This small molecule binds to this protein.
Small molecule (SMILES): O=c1ccn([C@@H]2O[C@H](CO[P](=O)(O)O[P](=O)(O)O[C@H]3O[C@H](CO)[C@H](O)[C@H](O)[C@H]3O)[C@@H](O)[C@H]2O)c(=O)[nH]1

Binding-site contacts:
Ligand atom C2D contacts residue ASN162 of chain 1.C at 3.6 Å.
Ligand atom O5' contacts residue LYS326 of chain 1.C at 2.5 Å (salt-bridge).
Ligand atom N3 contacts residue PHE157 of chain 1.C at 3.7 Å.
Ligand atom O4D contacts residue ARG181 of chain 1.C at 3.6 Å.
Ligand atom O3' contacts residue ARG181 of chain 1.C at 3.6 Å.
Ligand atom O5' contacts residue FAD1 of chain 1.I at 3.5 Å (h-bond).
Ligand atom O4 contacts residue TYR103 of chain 1.C at 3.2 Å.
Ligand atom C2 contacts residue MET158 of chain 1.C at 3.6 Å (hydrophobic).
Ligand atom O4 contacts residue PHE157 of chain 1.C at 3.5 Å.
Ligand atom C4 contacts residue PHE157 of chain 1.C at 3.5 Å (hydrophobic).
Ligand atom O2B contacts residue TYR452 of chain 1.C at 2.7 Å (h-bond).
Ligand atom O3D contacts residue ASN162 of chain 1.C at 2.8 Å (h-bond).
Ligand atom O2 contacts residue MET158 of chain 1.C at 3.2 Å.
Ligand atom O3A contacts residue TYR452 of chain 1.C at 2.8 Å (h-bond).
Ligand atom O4 contacts residue PHE105 of chain 1.C at 3.4 Å (h-bond).
Ligand atom PB contacts residue TYR452 of chain 1.C at 3.3 Å.
Ligand atom C4 contacts residue TYR103 of chain 1.C at 3.4 Å (hydrophobic).
Ligand atom O1B contacts residue TYR418 of chain 1.C at 3.5 Å (h-bond).
Ligand atom O1A contacts residue TYR161 of chain 1.C at 3.6 Å.
Ligand atom C5' contacts residue LYS326 of chain 1.C at 3.3 Å.
Ligand atom C6' contacts residue TRP314 of chain 1.C at 3.6 Å (hydrophobic).
Ligand atom O6' contacts residue GLY61 of chain 1.C at 3.1 Å (h-bond).
Ligand atom O2B contacts residue TYR418 of chain 1.C at 3.1 Å (h-bond).
Ligand atom O1A contacts residue TYR316 of chain 1.C at 3.1 Å.
Ligand atom O2' contacts residue ASN456 of chain 1.C at 3.7 Å.
Ligand atom O3B contacts residue LYS326 of chain 1.C at 2.5 Å (salt-bridge).
Ligand atom C5 contacts residue TYR103 of chain 1.C at 3.5 Å (hydrophobic).
Ligand atom C2' contacts residue FAD1 of chain 1.I at 3.4 Å.
Ligand atom O1B contacts residue LYS326 of chain 1.C at 3.3 Å (salt-bridge).
Ligand atom O2D contacts residue ASN162 of chain 1.C at 2.8 Å (h-bond).
Ligand atom O3D contacts residue TRP166 of chain 1.C at 3.0 Å (h-bond).
Ligand atom O3D contacts residue TRP177 of chain 1.C at 3.6 Å.
Ligand atom O4' contacts residue ASN206 of chain 1.C at 3.0 Å (h-bond).
Ligand atom C3D contacts residue ASN162 of chain 1.C at 3.7 Å.
Ligand atom N3 contacts residue GLN106 of chain 1.C at 3.4 Å (h-bond).
Ligand atom C1' contacts residue LYS326 of chain 1.C at 2.8 Å.
Ligand atom O2 contacts residue VAL182 of chain 1.C at 3.1 Å.
Ligand atom PB contacts residue LYS326 of chain 1.C at 3.5 Å.
Ligand atom C5 contacts residue PHE157 of chain 1.C at 3.5 Å (hydrophobic).
Ligand atom O2 contacts residue GLN106 of chain 1.C at 3.6 Å (h-bond).

Sequence of chain 1.C:
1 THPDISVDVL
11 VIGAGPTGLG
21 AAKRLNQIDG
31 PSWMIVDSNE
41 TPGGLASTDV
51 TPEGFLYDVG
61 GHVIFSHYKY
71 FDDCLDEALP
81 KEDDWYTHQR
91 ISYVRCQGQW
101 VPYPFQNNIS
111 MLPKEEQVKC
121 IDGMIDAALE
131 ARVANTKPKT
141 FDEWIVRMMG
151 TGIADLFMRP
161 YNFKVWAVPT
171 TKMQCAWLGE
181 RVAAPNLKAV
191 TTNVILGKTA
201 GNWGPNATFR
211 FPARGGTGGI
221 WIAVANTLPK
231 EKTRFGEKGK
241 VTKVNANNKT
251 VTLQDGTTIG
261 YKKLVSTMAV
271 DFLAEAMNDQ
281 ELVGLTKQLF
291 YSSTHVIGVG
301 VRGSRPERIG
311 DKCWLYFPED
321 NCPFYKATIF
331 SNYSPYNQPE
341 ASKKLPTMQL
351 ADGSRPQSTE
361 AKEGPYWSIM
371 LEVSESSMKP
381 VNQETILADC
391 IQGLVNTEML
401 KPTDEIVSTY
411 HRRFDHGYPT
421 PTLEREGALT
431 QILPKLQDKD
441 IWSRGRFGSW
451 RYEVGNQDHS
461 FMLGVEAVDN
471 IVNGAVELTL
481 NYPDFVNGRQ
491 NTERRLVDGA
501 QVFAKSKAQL